The protein below binds the small molecule below.
Small molecule (SMILES): O[C@H]1[C@H](O)[C@@H](O)OC[C@H]1O

Sequence of chain 1.A:
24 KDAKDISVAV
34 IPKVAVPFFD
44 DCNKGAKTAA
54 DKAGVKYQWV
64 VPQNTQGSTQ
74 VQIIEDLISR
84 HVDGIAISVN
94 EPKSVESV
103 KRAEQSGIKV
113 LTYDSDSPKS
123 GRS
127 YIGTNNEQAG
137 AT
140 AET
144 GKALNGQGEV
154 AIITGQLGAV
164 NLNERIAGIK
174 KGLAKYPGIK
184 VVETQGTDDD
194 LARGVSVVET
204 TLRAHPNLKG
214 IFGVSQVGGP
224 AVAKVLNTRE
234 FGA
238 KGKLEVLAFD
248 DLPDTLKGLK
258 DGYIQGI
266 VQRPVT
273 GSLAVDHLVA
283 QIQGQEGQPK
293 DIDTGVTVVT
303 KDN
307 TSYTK

Binding-site contacts:
Ligand atom C3 contacts residue GLN267 of chain 1.A at 3.5 Å.
Ligand atom C4 contacts residue ASP247 of chain 1.A at 3.2 Å.
Ligand atom O1 contacts residue PHE42 of chain 1.A at 4.1 Å.
Ligand atom O2 contacts residue ASP116 of chain 1.A at 2.6 Å (salt-bridge).
Ligand atom C1 contacts residue PHE41 of chain 1.A at 4.0 Å (hydrophobic).
Ligand atom O2 contacts residue ARG168 of chain 1.A at 2.7 Å (salt-bridge).
Ligand atom C5 contacts residue PHE42 of chain 1.A at 4.2 Å (hydrophobic).
Ligand atom C3 contacts residue ARG168 of chain 1.A at 3.8 Å.
Ligand atom O4 contacts residue GLN219 of chain 1.A at 3.0 Å (h-bond).
Ligand atom C2 contacts residue ARG168 of chain 1.A at 3.5 Å.
Ligand atom C5 contacts residue GLN219 of chain 1.A at 3.8 Å.
Ligand atom C3 contacts residue ASP247 of chain 1.A at 3.0 Å.
Ligand atom O3 contacts residue SER218 of chain 1.A at 4.3 Å.
Ligand atom O2 contacts residue ASN164 of chain 1.A at 3.2 Å (h-bond).
Ligand atom O3 contacts residue PHE246 of chain 1.A at 3.9 Å.
Ligand atom C3 contacts residue PHE41 of chain 1.A at 4.0 Å (hydrophobic).
Ligand atom O3 contacts residue ARG168 of chain 1.A at 2.8 Å (salt-bridge).
Ligand atom C5 contacts residue PHE41 of chain 1.A at 3.8 Å (hydrophobic).
Ligand atom O2 contacts residue GLN267 of chain 1.A at 2.9 Å (h-bond).
Ligand atom C4 contacts residue GLN219 of chain 1.A at 3.4 Å.
Ligand atom O1 contacts residue ASP116 of chain 1.A at 2.6 Å (salt-bridge).
Ligand atom C2 contacts residue ASN164 of chain 1.A at 3.6 Å.
Ligand atom O5 contacts residue PHE42 of chain 1.A at 4.1 Å.
Ligand atom C1 contacts residue PHE42 of chain 1.A at 4.1 Å (hydrophobic).
Ligand atom O1 contacts residue LYS36 of chain 1.A at 3.2 Å (salt-bridge).
Ligand atom C2 contacts residue ASP116 of chain 1.A at 3.7 Å.
Ligand atom O4 contacts residue SER218 of chain 1.A at 3.5 Å.
Ligand atom C1 contacts residue ASN164 of chain 1.A at 3.8 Å.
Ligand atom O3 contacts residue GLN219 of chain 1.A at 4.1 Å.
Ligand atom C4 contacts residue PHE41 of chain 1.A at 4.1 Å (hydrophobic).
Ligand atom O3 contacts residue GLN267 of chain 1.A at 3.3 Å (h-bond).
Ligand atom C2 contacts residue GLN267 of chain 1.A at 3.8 Å.
Ligand atom C1 contacts residue LYS36 of chain 1.A at 4.3 Å.
Ligand atom C1 contacts residue ASP116 of chain 1.A at 3.2 Å.
Ligand atom O4 contacts residue ASP247 of chain 1.A at 3.9 Å.
Ligand atom O1 contacts residue ASN164 of chain 1.A at 2.9 Å (h-bond).
Ligand atom O4 contacts residue ASP192 of chain 1.A at 3.7 Å.
Ligand atom O2 contacts residue PHE41 of chain 1.A at 4.0 Å.
Ligand atom O3 contacts residue ASP247 of chain 1.A at 2.5 Å (salt-bridge).
Ligand atom O5 contacts residue LYS36 of chain 1.A at 4.2 Å.